Sequence of chain 1.B:
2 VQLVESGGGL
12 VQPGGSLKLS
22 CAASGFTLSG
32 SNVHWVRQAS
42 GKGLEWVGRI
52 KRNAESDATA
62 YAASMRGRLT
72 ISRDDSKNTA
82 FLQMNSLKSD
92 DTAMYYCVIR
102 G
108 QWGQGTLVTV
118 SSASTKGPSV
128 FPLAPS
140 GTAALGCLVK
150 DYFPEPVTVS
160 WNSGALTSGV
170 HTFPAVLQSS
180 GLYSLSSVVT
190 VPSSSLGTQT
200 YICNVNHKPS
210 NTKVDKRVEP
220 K

Binding-site contacts:
Ligand atom CB contacts residue ARG101 of chain 1.B at 3.6 Å.
Ligand atom O contacts residue ARG31 of chain 1.A at 3.8 Å.
Ligand atom OE2 contacts residue LYS52 of chain 1.B at 3.2 Å.
Ligand atom CB contacts residue ASN33 of chain 1.B at 3.2 Å.
Ligand atom CA contacts residue ASN96 of chain 1.A at 2.9 Å.
Ligand atom CD contacts residue LYS52 of chain 1.B at 4.1 Å.
Ligand atom OE1 contacts residue THR99 of chain 1.A at 3.7 Å.
Ligand atom CA contacts residue GLY102 of chain 1.B at 4.2 Å.
Ligand atom N contacts residue GLY102 of chain 1.B at 3.1 Å (h-bond).
Ligand atom CG contacts residue GLN98 of chain 1.A at 3.8 Å.
Ligand atom C contacts residue ASN96 of chain 1.A at 3.4 Å.
Ligand atom CA contacts residue HIS35 of chain 1.B at 4.3 Å.
Ligand atom OE1 contacts residue ARG50 of chain 1.B at 2.9 Å (salt-bridge).
Ligand atom N contacts residue LYS97 of chain 1.A at 3.3 Å (salt-bridge).
Ligand atom CD contacts residue THR99 of chain 1.A at 3.7 Å.
Ligand atom OE1 contacts residue LYS52 of chain 1.B at 4.4 Å.
Ligand atom OE2 contacts residue ARG50 of chain 1.B at 2.7 Å (salt-bridge).
Ligand atom CB contacts residue GLY102 of chain 1.B at 4.5 Å.
Ligand atom N contacts residue ASN96 of chain 1.A at 3.0 Å (h-bond).
Ligand atom OE1 contacts residue HIS35 of chain 1.B at 3.8 Å.
Ligand atom N contacts residue ARG101 of chain 1.B at 3.6 Å.
Ligand atom CB contacts residue HIS35 of chain 1.B at 3.4 Å.
Ligand atom N contacts residue ARG101 of chain 1.B at 4.4 Å.
Ligand atom CB contacts residue GLN98 of chain 1.A at 4.1 Å.
Ligand atom CB contacts residue LEU101 of chain 1.A at 3.7 Å (hydrophobic).
Ligand atom CG contacts residue THR99 of chain 1.A at 3.9 Å.
Ligand atom CA contacts residue ARG101 of chain 1.B at 3.1 Å.
Ligand atom C contacts residue ASN96 of chain 1.A at 4.0 Å.
Ligand atom C contacts residue ARG101 of chain 1.B at 3.6 Å.
Ligand atom OE2 contacts residue THR99 of chain 1.A at 4.1 Å.
Ligand atom CG contacts residue LYS97 of chain 1.A at 4.3 Å.
Ligand atom CA contacts residue LYS97 of chain 1.A at 3.6 Å.
Ligand atom O contacts residue ARG101 of chain 1.B at 3.2 Å (salt-bridge).
Ligand atom C contacts residue LYS97 of chain 1.A at 4.3 Å.
Ligand atom CB contacts residue LYS97 of chain 1.A at 3.7 Å.
Ligand atom CD contacts residue ARG50 of chain 1.B at 3.4 Å.
Ligand atom O contacts residue ASN96 of chain 1.A at 2.8 Å (h-bond).
Ligand atom O contacts residue LYS52 of chain 1.B at 3.9 Å.
Ligand atom CG contacts residue ASN96 of chain 1.A at 4.4 Å.
Ligand atom CB contacts residue ASN96 of chain 1.A at 3.1 Å.

This protein binds this small molecule.
Small molecule (SMILES): C[C@H](N)C(=O)N[C@@H](CCC(=O)O)C(=O)N[C@@H](C)C=O

Sequence of chain 1.A:
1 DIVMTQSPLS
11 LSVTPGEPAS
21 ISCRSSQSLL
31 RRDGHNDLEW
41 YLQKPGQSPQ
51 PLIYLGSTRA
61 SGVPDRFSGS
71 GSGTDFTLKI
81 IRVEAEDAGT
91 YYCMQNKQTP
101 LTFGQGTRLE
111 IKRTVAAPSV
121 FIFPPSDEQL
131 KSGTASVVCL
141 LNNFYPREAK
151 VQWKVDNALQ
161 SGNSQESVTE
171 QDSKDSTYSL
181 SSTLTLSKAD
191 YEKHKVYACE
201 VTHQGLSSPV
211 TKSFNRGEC